This protein binds this small molecule.
Small molecule (SMILES): Nc1ncnc2c1ncn2[C@@H]1O[C@H](CO[P](=O)(O)O[P](=O)(O)NP(=O)(O)O)[C@@H](O)[C@H]1O

Binding-site contacts:
Ligand atom C4 contacts residue HIS208 of chain 1.B at 3.6 Å.
Ligand atom O2B contacts residue HIS208 of chain 1.B at 2.8 Å (h-bond).
Ligand atom O3G contacts residue ZN1 of chain 1.H at 2.4 Å.
Ligand atom PB contacts residue ARG205 of chain 1.B at 3.7 Å.
Ligand atom O1B contacts residue ARG205 of chain 1.B at 2.9 Å (salt-bridge).
Ligand atom O4' contacts residue GLY207 of chain 1.B at 4.0 Å.
Ligand atom N6 contacts residue LYS71 of chain 1.B at 3.5 Å (salt-bridge).
Ligand atom PB contacts residue HIS208 of chain 1.B at 3.9 Å.
Ligand atom C2 contacts residue ARG73 of chain 1.B at 3.8 Å.
Ligand atom N7 contacts residue LYS71 of chain 1.B at 3.9 Å.
Ligand atom C6 contacts residue VAL153 of chain 1.B at 3.5 Å (hydrophobic).
Ligand atom O3G contacts residue HIS208 of chain 1.B at 2.9 Å (h-bond).
Ligand atom C5' contacts residue LYS71 of chain 1.B at 3.6 Å.
Ligand atom O1B contacts residue PHE191 of chain 1.B at 4.1 Å.
Ligand atom N1 contacts residue VAL153 of chain 1.B at 3.7 Å.
Ligand atom PG contacts residue HIS208 of chain 1.B at 3.9 Å.
Ligand atom O2G contacts residue ARG155 of chain 1.B at 3.9 Å.
Ligand atom O2A contacts residue ARG205 of chain 1.B at 3.5 Å (salt-bridge).
Ligand atom N3B contacts residue CYS192 of chain 1.B at 3.8 Å.
Ligand atom O4' contacts residue HIS208 of chain 1.B at 3.2 Å.
Ligand atom C1' contacts residue HIS208 of chain 1.B at 3.6 Å.
Ligand atom PG contacts residue ZN1 of chain 1.H at 3.3 Å.
Ligand atom O2B contacts residue CYS192 of chain 1.B at 3.8 Å.
Ligand atom O5' contacts residue LYS71 of chain 1.B at 3.9 Å.
Ligand atom N3 contacts residue HIS208 of chain 1.B at 3.4 Å (h-bond).
Ligand atom O3G contacts residue CYS192 of chain 1.B at 3.7 Å.
Ligand atom N6 contacts residue GLY151 of chain 1.B at 3.2 Å (h-bond).
Ligand atom O2B contacts residue ARG205 of chain 1.B at 3.1 Å (salt-bridge).
Ligand atom O2G contacts residue HIS208 of chain 1.B at 4.0 Å.
Ligand atom C5 contacts residue VAL153 of chain 1.B at 4.1 Å (hydrophobic).
Ligand atom N3B contacts residue ZN1 of chain 1.H at 3.1 Å.
Ligand atom O2B contacts residue ZN1 of chain 1.H at 2.4 Å.
Ligand atom N6 contacts residue VAL153 of chain 1.B at 3.6 Å.
Ligand atom C6 contacts residue VAL10 of chain 1.B at 3.9 Å (hydrophobic).
Ligand atom PB contacts residue ZN1 of chain 1.H at 3.3 Å.
Ligand atom N9 contacts residue HIS208 of chain 1.B at 3.7 Å.
Ligand atom C5 contacts residue VAL10 of chain 1.B at 4.0 Å (hydrophobic).
Ligand atom O2G contacts residue LYS71 of chain 1.B at 3.9 Å.
Ligand atom O3G contacts residue ARG155 of chain 1.B at 3.5 Å.
Ligand atom C1' contacts residue GLY207 of chain 1.B at 4.1 Å.

Sequence of chain 1.B:
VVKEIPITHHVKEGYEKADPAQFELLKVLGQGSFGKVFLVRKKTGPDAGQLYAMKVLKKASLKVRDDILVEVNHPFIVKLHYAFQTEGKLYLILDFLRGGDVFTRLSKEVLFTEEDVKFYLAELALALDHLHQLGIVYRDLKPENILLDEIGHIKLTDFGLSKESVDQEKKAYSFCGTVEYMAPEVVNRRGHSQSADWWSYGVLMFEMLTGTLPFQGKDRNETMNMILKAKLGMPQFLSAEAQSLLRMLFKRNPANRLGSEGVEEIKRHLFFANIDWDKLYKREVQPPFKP